A protein and the small-molecule ligand that binds it are described below.
Small molecule (SMILES): CC(=O)N[C@@H]1[C@@H](O)[C@H](O)[C@@H](CO)O[C@H]1O

Binding-site contacts:
Ligand atom C2 contacts residue THR255 of chain 1.A at 4.1 Å.
Ligand atom C8 contacts residue MET240 of chain 1.A at 3.6 Å (hydrophobic).
Ligand atom C3 contacts residue ASN253 of chain 1.A at 3.7 Å.
Ligand atom O7 contacts residue MET240 of chain 1.A at 4.1 Å.
Ligand atom C4 contacts residue ASN253 of chain 1.A at 4.1 Å.
Ligand atom N2 contacts residue THR255 of chain 1.A at 4.2 Å.
Ligand atom C2 contacts residue ASN253 of chain 1.A at 2.4 Å.
Ligand atom C3 contacts residue THR255 of chain 1.A at 4.3 Å.
Ligand atom O5 contacts residue ASN253 of chain 1.A at 2.4 Å (h-bond).
Ligand atom N2 contacts residue ASN253 of chain 1.A at 2.8 Å (h-bond).
Ligand atom C7 contacts residue ASN253 of chain 1.A at 3.4 Å.
Ligand atom C7 contacts residue MET240 of chain 1.A at 4.0 Å (hydrophobic).
Ligand atom C8 contacts residue THR239 of chain 1.A at 3.7 Å.
Ligand atom O7 contacts residue ASN253 of chain 1.A at 3.7 Å.
Ligand atom C1 contacts residue ASN253 of chain 1.A at 1.4 Å.
Ligand atom C5 contacts residue THR255 of chain 1.A at 3.9 Å.
Ligand atom C1 contacts residue THR255 of chain 1.A at 3.3 Å.
Ligand atom O6 contacts residue THR255 of chain 1.A at 4.4 Å.
Ligand atom C5 contacts residue ASN253 of chain 1.A at 3.7 Å.
Ligand atom O5 contacts residue THR255 of chain 1.A at 3.8 Å.

Sequence of chain 1.A:
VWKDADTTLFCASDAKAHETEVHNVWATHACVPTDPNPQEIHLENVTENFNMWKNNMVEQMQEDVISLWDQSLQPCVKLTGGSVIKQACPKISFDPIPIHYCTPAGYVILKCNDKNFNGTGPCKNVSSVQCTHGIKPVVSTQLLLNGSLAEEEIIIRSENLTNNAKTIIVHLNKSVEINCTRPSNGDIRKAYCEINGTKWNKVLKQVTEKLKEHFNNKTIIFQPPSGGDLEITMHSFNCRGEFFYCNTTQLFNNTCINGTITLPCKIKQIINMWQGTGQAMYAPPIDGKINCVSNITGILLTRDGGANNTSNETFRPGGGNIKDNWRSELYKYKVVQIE